Binding-site contacts:
Ligand atom C35 contacts residue TYR89 of chain 1.A at 3.7 Å (hydrophobic).
Ligand atom C8 contacts residue TYR89 of chain 1.A at 3.4 Å (hydrophobic).
Ligand atom C3 contacts residue TRP66 of chain 1.A at 3.5 Å (hydrophobic).
Ligand atom O3 contacts residue PHE106 of chain 1.A at 3.6 Å.
Ligand atom O4 contacts residue TYR33 of chain 1.A at 3.3 Å.
Ligand atom O1 contacts residue TYR89 of chain 1.A at 3.6 Å.
Ligand atom C23 contacts residue MET61 of chain 1.B at 3.6 Å (hydrophobic).
Ligand atom O5 contacts residue TYR33 of chain 1.A at 3.5 Å (h-bond).
Ligand atom C21 contacts residue GLY60 of chain 1.B at 3.6 Å.
Ligand atom C1 contacts residue TYR89 of chain 1.A at 3.4 Å (hydrophobic).
Ligand atom O3 contacts residue TYR89 of chain 1.A at 2.6 Å (h-bond).
Ligand atom C40 contacts residue MET61 of chain 1.B at 3.2 Å (hydrophobic).
Ligand atom C34 contacts residue FK51 of chain 1.E at 3.6 Å.
Ligand atom C2 contacts residue TYR89 of chain 1.A at 3.5 Å (hydrophobic).
Ligand atom O5 contacts residue ASP44 of chain 1.A at 3.3 Å (salt-bridge).
Ligand atom C32 contacts residue FK51 of chain 1.E at 3.6 Å.
Ligand atom O2 contacts residue ILE63 of chain 1.A at 2.9 Å (h-bond).
Ligand atom O10 contacts residue MET61 of chain 1.A at 2.8 Å (h-bond).
Ligand atom O4 contacts residue PHE106 of chain 1.A at 3.7 Å.
Ligand atom C4 contacts residue PHE53 of chain 1.A at 3.5 Å (hydrophobic).
Ligand atom O10 contacts residue MET61 of chain 1.B at 3.2 Å.
Ligand atom C27 contacts residue TYR89 of chain 1.A at 3.6 Å (hydrophobic).
Ligand atom O12 contacts residue FK51 of chain 1.E at 3.4 Å.
Ligand atom C33 contacts residue FK51 of chain 1.E at 3.6 Å.
Ligand atom C45 contacts residue GLY88 of chain 1.A at 3.4 Å.
Ligand atom O4 contacts residue ASP44 of chain 1.A at 3.3 Å (salt-bridge).
Ligand atom C35 contacts residue ILE98 of chain 1.A at 3.7 Å (hydrophobic).
Ligand atom C40 contacts residue FK51 of chain 1.E at 3.6 Å.
Ligand atom O6 contacts residue ASP44 of chain 1.A at 2.6 Å (salt-bridge).
Ligand atom O9 contacts residue FK51 of chain 1.E at 3.6 Å.
Ligand atom C14 contacts residue ASP44 of chain 1.A at 3.7 Å.
Ligand atom O2 contacts residue VAL62 of chain 1.A at 3.2 Å.
Ligand atom C30 contacts residue FK51 of chain 1.E at 3.5 Å.
Ligand atom O4 contacts residue PHE43 of chain 1.A at 3.5 Å.
Ligand atom C39 contacts residue GLY60 of chain 1.B at 3.6 Å.
Ligand atom C43 contacts residue FK51 of chain 1.E at 3.5 Å.
Ligand atom C4 contacts residue TRP66 of chain 1.A at 3.6 Å (hydrophobic).
Ligand atom C42 contacts residue TYR89 of chain 1.A at 3.3 Å (hydrophobic).
Ligand atom C10 contacts residue ASP44 of chain 1.A at 3.4 Å.
Ligand atom C11 contacts residue TYR89 of chain 1.A at 3.6 Å (hydrophobic).

This protein binds this small molecule.
Small molecule (SMILES): C=CC[C@@H]1/C=C(\C)C[C@H](C)C[C@H](OC)[C@H]2O[C@@](O)(C(=O)C(=O)N3CCCC[C@H]3C(=O)O[C@H](/C(C)=C/[C@@H]3CC[C@@H](O)[C@H](OC)C3)[C@H](C)[C@@H](O)CC1=O)[C@H](C)C[C@@H]2OC

Sequence of chain 1.B:
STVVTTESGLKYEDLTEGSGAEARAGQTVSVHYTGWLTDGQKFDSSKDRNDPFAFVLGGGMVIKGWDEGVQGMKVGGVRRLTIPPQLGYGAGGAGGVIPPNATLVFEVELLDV

Sequence of chain 1.A:
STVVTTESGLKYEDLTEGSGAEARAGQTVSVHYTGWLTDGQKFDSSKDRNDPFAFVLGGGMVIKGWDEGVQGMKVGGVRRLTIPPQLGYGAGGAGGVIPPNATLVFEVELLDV